The protein below binds the small molecule below.
Small molecule (SMILES): NCCCC(=O)O

Sequence of chain 1.B:
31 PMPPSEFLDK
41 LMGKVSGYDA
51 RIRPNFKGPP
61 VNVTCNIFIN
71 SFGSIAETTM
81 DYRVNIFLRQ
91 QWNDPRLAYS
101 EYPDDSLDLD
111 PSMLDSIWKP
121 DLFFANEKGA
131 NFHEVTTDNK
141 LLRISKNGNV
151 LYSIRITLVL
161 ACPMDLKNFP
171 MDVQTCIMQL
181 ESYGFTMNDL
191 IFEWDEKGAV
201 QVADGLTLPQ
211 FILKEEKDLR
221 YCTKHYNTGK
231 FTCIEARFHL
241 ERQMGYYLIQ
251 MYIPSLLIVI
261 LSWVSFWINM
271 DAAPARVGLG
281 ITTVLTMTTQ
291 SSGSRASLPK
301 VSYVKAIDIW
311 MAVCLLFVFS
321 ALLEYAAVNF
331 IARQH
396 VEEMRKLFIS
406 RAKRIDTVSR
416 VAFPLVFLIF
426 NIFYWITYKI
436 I

Sequence of chain 1.C:
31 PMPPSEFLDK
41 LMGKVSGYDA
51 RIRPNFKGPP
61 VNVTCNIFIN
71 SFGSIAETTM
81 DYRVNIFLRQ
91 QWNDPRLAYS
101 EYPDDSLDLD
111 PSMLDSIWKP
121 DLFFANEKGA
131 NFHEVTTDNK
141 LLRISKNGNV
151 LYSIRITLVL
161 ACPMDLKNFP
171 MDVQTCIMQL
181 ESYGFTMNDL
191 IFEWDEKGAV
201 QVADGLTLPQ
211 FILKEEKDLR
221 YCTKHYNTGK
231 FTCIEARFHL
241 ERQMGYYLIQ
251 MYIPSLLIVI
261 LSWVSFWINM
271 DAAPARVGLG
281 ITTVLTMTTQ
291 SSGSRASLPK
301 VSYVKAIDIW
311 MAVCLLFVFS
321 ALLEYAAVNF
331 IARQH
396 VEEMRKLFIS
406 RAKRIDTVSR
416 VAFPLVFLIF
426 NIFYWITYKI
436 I

Binding-site contacts:
Ligand atom N contacts residue PHE87 of chain 1.B at 4.0 Å.
Ligand atom N contacts residue GLU181 of chain 1.C at 4.0 Å.
Ligand atom O contacts residue LEU141 of chain 1.B at 3.6 Å.
Ligand atom C contacts residue PHE87 of chain 1.B at 4.0 Å (hydrophobic).
Ligand atom CG contacts residue TYR183 of chain 1.C at 4.1 Å (hydrophobic).
Ligand atom O contacts residue SER153 of chain 1.B at 2.9 Å (h-bond).
Ligand atom N contacts residue TYR183 of chain 1.C at 3.8 Å.
Ligand atom OXT contacts residue PHE87 of chain 1.B at 3.4 Å.
Ligand atom C contacts residue SER153 of chain 1.B at 3.1 Å.
Ligand atom OXT contacts residue TYR183 of chain 1.C at 2.8 Å (h-bond).
Ligand atom CD contacts residue SER182 of chain 1.C at 3.3 Å.
Ligand atom O contacts residue THR228 of chain 1.C at 4.3 Å.
Ligand atom N contacts residue PHE123 of chain 1.C at 3.7 Å.
Ligand atom OXT contacts residue ARG89 of chain 1.B at 3.3 Å (salt-bridge).
Ligand atom CD contacts residue PHE231 of chain 1.C at 3.6 Å (hydrophobic).
Ligand atom C contacts residue TYR183 of chain 1.C at 3.9 Å (hydrophobic).
Ligand atom CG contacts residue ARG89 of chain 1.B at 3.5 Å.
Ligand atom CB contacts residue SER182 of chain 1.C at 4.4 Å.
Ligand atom CD contacts residue TYR226 of chain 1.C at 4.2 Å (hydrophobic).
Ligand atom O contacts residue ARG89 of chain 1.B at 3.0 Å (salt-bridge).
Ligand atom CB contacts residue TYR183 of chain 1.C at 3.6 Å (hydrophobic).
Ligand atom C contacts residue ARG89 of chain 1.B at 3.2 Å.
Ligand atom CB contacts residue PHE231 of chain 1.C at 4.0 Å (hydrophobic).
Ligand atom CG contacts residue PHE87 of chain 1.B at 3.9 Å (hydrophobic).
Ligand atom N contacts residue TYR226 of chain 1.C at 3.9 Å.
Ligand atom CD contacts residue TYR183 of chain 1.C at 3.9 Å (hydrophobic).
Ligand atom N contacts residue SER182 of chain 1.C at 3.5 Å (h-bond).
Ligand atom OXT contacts residue SER153 of chain 1.B at 2.5 Å (h-bond).